Binding-site contacts:
Ligand atom OAB contacts residue ARG51 of chain 1.A at 3.0 Å (salt-bridge).
Ligand atom CAH contacts residue VAL143 of chain 1.A at 3.6 Å (hydrophobic).
Ligand atom CAK contacts residue MG1 of chain 1.C at 3.4 Å.
Ligand atom CAF contacts residue VAL139 of chain 1.A at 3.7 Å (hydrophobic).
Ligand atom CAY contacts residue TYR47 of chain 1.A at 3.3 Å (hydrophobic).
Ligand atom CBA contacts residue ARG51 of chain 1.A at 3.2 Å.
Ligand atom CAU contacts residue ARG51 of chain 1.A at 3.5 Å.
Ligand atom CAT contacts residue MG1 of chain 1.C at 3.7 Å.
Ligand atom CAQ contacts residue TYR47 of chain 1.A at 3.5 Å (hydrophobic).
Ligand atom OAC contacts residue ARG51 of chain 1.A at 2.9 Å (salt-bridge).
Ligand atom CAZ contacts residue ARG51 of chain 1.A at 3.0 Å.
Ligand atom CAH contacts residue TYR47 of chain 1.A at 3.1 Å (hydrophobic).
Ligand atom CAW contacts residue TYR47 of chain 1.A at 3.0 Å (hydrophobic).
Ligand atom CAN contacts residue GLY167 of chain 1.A at 3.4 Å.
Ligand atom OAB contacts residue HIS24 of chain 1.A at 3.0 Å.
Ligand atom CAF contacts residue ASP54 of chain 1.A at 3.7 Å.
Ligand atom OAC contacts residue ASP54 of chain 1.A at 3.8 Å.
Ligand atom CAJ contacts residue TYR47 of chain 1.A at 3.3 Å (hydrophobic).
Ligand atom CLAD contacts residue GLY167 of chain 1.A at 3.1 Å.
Ligand atom CAN contacts residue ALA140 of chain 1.A at 3.7 Å (hydrophobic).
Ligand atom CLAD contacts residue ALA163 of chain 1.A at 2.8 Å.
Ligand atom CAI contacts residue TYR47 of chain 1.A at 2.9 Å (hydrophobic).
Ligand atom CAV contacts residue GLY167 of chain 1.A at 3.6 Å.
Ligand atom CAK contacts residue ASP54 of chain 1.A at 3.7 Å.
Ligand atom CAL contacts residue VAL139 of chain 1.A at 3.7 Å (hydrophobic).
Ligand atom CLAE contacts residue TYR47 of chain 1.A at 3.4 Å.
Ligand atom CAK contacts residue ARG51 of chain 1.A at 3.6 Å.
Ligand atom CLAE contacts residue CYS50 of chain 1.A at 3.5 Å.
Ligand atom CAG contacts residue VAL139 of chain 1.A at 3.4 Å (hydrophobic).
Ligand atom CLAD contacts residue GLY144 of chain 1.A at 3.4 Å.
Ligand atom CAJ contacts residue VAL143 of chain 1.A at 3.7 Å (hydrophobic).
Ligand atom OAA contacts residue ASN174 of chain 1.A at 3.4 Å (h-bond).
Ligand atom CAO contacts residue LEU170 of chain 1.A at 3.6 Å (hydrophobic).
Ligand atom OAC contacts residue MG1 of chain 1.C at 2.8 Å.
Ligand atom CAG contacts residue LEU113 of chain 1.A at 3.6 Å (hydrophobic).
Ligand atom CAT contacts residue ARG51 of chain 1.A at 3.1 Å.
Ligand atom SAS contacts residue PHE28 of chain 1.A at 3.3 Å.
Ligand atom CAM contacts residue LEU170 of chain 1.A at 3.7 Å (hydrophobic).
Ligand atom OAA contacts residue GLN171 of chain 1.A at 3.6 Å.
Ligand atom CBB contacts residue TYR47 of chain 1.A at 3.0 Å (hydrophobic).

Sequence of chain 1.A:
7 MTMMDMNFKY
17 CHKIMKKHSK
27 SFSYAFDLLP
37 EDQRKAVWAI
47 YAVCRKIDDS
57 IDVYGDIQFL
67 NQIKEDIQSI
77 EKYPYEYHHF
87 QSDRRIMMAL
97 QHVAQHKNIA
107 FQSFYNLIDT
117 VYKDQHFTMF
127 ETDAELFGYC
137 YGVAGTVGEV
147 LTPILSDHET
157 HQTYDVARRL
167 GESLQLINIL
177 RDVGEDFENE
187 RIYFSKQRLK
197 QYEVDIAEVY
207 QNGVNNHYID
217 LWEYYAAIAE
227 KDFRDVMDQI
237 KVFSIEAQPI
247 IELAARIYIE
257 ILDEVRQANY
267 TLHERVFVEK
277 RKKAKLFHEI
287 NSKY

The small molecule below binds the protein below.
Small molecule (SMILES): O=C(O)c1ccccc1C(=O)NCc1c(Cl)cccc1Sc1ccc(Cl)cc1Cl